Sequence of chain 28.A:
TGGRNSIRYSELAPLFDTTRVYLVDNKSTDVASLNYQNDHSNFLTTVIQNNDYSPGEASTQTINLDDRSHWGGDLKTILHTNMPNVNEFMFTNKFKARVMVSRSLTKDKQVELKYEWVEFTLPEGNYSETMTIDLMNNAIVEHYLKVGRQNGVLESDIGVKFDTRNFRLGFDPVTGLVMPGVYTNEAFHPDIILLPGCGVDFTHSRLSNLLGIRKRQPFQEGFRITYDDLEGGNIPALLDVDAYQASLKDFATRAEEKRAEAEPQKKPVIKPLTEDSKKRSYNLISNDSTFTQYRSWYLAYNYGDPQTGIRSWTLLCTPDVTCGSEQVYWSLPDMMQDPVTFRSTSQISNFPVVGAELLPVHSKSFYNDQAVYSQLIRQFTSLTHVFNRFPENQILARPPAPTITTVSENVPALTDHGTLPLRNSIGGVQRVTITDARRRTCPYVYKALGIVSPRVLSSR

This small molecule binds to this protein.
Small molecule (SMILES): CCCCCCCCCCCC[N+](C)(C)CCCS(=O)(=O)O

Binding-site contacts:
Ligand atom O1S contacts residue ASP228 of chain 28.A at 3.6 Å.
Ligand atom C3 contacts residue TRP117 of chain 28.A at 3.5 Å (hydrophobic).
Ligand atom C1 contacts residue ARG224 of chain 28.A at 3.8 Å.
Ligand atom C14 contacts residue ARG224 of chain 28.A at 4.5 Å.
Ligand atom S1 contacts residue ARG98 of chain 28.A at 4.4 Å.
Ligand atom O1S contacts residue ARG98 of chain 28.A at 3.6 Å.
Ligand atom C3 contacts residue ARG224 of chain 28.A at 3.5 Å.
Ligand atom C15 contacts residue ARG224 of chain 28.A at 3.3 Å.
Ligand atom C16 contacts residue TRP117 of chain 28.A at 3.7 Å (hydrophobic).
Ligand atom C2 contacts residue ARG98 of chain 28.A at 3.4 Å.
Ligand atom C3 contacts residue ARG98 of chain 28.A at 3.2 Å.
Ligand atom O1S contacts residue THR226 of chain 28.A at 4.3 Å.
Ligand atom C13 contacts residue ARG224 of chain 28.A at 4.1 Å.
Ligand atom C2 contacts residue ARG224 of chain 28.A at 3.8 Å.
Ligand atom C15 contacts residue TRP117 of chain 28.A at 4.2 Å (hydrophobic).
Ligand atom N1 contacts residue TRP117 of chain 28.A at 4.1 Å.
Ligand atom C16 contacts residue ARG224 of chain 28.A at 4.0 Å.
Ligand atom C1 contacts residue ARG98 of chain 28.A at 3.2 Å.
Ligand atom N1 contacts residue ARG224 of chain 28.A at 4.2 Å.
Ligand atom O3S contacts residue THR226 of chain 28.A at 4.0 Å.
Ligand atom N1 contacts residue ARG98 of chain 28.A at 4.3 Å.